Binding-site contacts:
Ligand atom N03 contacts residue PRO241 of chain 1.A at 3.7 Å.
Ligand atom C02 contacts residue SER242 of chain 1.A at 3.4 Å.
Ligand atom N03 contacts residue ASP240 of chain 1.A at 2.5 Å (salt-bridge).
Ligand atom C04 contacts residue ASP240 of chain 1.A at 3.9 Å.
Ligand atom C02 contacts residue LYS181 of chain 1.A at 3.7 Å.
Ligand atom N03 contacts residue SER242 of chain 1.A at 3.4 Å (h-bond).
Ligand atom C02 contacts residue ASP240 of chain 1.A at 3.1 Å.
Ligand atom N01 contacts residue ASP240 of chain 1.A at 3.0 Å (salt-bridge).
Ligand atom N05 contacts residue SER242 of chain 1.A at 3.8 Å.
Ligand atom N06 contacts residue SER242 of chain 1.A at 4.1 Å.
Ligand atom N01 contacts residue LYS181 of chain 1.A at 3.0 Å (salt-bridge).
Ligand atom C04 contacts residue SER242 of chain 1.A at 3.8 Å.
Ligand atom C02 contacts residue PRO241 of chain 1.A at 3.7 Å (hydrophobic).
Ligand atom N01 contacts residue PRO241 of chain 1.A at 3.7 Å.
Ligand atom N01 contacts residue SER242 of chain 1.A at 4.1 Å.

Sequence of chain 1.A:
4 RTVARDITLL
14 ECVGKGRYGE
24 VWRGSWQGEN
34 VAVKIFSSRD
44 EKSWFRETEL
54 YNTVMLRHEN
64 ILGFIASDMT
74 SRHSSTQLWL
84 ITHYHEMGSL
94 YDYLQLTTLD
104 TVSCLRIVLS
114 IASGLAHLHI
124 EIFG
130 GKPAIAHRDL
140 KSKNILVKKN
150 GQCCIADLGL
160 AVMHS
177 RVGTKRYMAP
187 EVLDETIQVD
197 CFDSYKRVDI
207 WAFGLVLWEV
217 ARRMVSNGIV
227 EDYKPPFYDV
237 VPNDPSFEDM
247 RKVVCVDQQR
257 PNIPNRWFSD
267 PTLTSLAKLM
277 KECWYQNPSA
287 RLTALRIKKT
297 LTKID

This protein binds this small molecule.
Small molecule (SMILES): N[C@@H]1NCNN1